Sequence of chain 1.C:
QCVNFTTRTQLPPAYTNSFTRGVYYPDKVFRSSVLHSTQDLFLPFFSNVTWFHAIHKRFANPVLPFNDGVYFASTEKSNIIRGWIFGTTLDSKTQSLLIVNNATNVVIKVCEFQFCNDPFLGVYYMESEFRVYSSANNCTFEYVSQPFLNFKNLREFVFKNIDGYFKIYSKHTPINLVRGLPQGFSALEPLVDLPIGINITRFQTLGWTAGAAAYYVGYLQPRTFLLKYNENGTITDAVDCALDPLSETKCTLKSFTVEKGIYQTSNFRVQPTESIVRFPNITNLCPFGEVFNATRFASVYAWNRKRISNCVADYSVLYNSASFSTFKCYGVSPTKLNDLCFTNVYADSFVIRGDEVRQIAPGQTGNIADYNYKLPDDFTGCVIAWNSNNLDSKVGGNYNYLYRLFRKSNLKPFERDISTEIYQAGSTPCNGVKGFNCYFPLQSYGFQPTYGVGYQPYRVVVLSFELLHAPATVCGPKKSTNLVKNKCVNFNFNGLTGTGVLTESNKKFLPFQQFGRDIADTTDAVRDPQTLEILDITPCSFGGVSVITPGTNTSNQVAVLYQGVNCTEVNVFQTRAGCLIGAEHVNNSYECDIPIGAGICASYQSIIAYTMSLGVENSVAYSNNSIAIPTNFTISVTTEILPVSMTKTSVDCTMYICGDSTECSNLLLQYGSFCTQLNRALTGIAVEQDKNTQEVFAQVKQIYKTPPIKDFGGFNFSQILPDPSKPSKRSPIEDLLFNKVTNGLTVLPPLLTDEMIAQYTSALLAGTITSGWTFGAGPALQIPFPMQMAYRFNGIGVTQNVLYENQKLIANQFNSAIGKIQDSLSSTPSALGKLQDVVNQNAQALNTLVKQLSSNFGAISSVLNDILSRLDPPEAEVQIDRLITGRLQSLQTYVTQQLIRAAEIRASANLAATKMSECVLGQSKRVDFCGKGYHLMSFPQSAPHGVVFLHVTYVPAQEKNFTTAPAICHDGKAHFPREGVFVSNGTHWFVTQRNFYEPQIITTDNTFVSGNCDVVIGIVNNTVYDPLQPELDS

A small-molecule ligand and the protein it binds are described below.
Small molecule (SMILES): CC(=O)N[C@H]1[C@H](O[C@H]2[C@H](O)[C@@H](NC(C)=O)CO[C@@H]2CO)O[C@H](CO)[C@@H](O)[C@@H]1O

Binding-site contacts:
Ligand atom C6 contacts residue SER803 of chain 1.C at 3.6 Å.
Ligand atom O5 contacts residue SER803 of chain 1.C at 3.3 Å (h-bond).
Ligand atom C7 contacts residue ASN801 of chain 1.C at 3.6 Å.
Ligand atom C1 contacts residue SER803 of chain 1.C at 3.8 Å.
Ligand atom C1 contacts residue ASN801 of chain 1.C at 1.4 Å.
Ligand atom C6 contacts residue GLN804 of chain 1.C at 3.5 Å.
Ligand atom N2 contacts residue ASN801 of chain 1.C at 3.0 Å (h-bond).
Ligand atom C8 contacts residue GLN804 of chain 1.C at 4.2 Å.
Ligand atom O6 contacts residue ASN801 of chain 1.C at 4.5 Å.
Ligand atom C5 contacts residue SER803 of chain 1.C at 3.4 Å.
Ligand atom C5 contacts residue ASN801 of chain 1.C at 3.6 Å.
Ligand atom C3 contacts residue ASN801 of chain 1.C at 3.8 Å.
Ligand atom C2 contacts residue ASN801 of chain 1.C at 2.5 Å.
Ligand atom O6 contacts residue GLN804 of chain 1.C at 3.1 Å (h-bond).
Ligand atom C4 contacts residue ASN801 of chain 1.C at 4.2 Å.
Ligand atom O7 contacts residue ASN801 of chain 1.C at 3.9 Å.
Ligand atom C5 contacts residue GLN804 of chain 1.C at 4.3 Å.
Ligand atom O5 contacts residue ASN801 of chain 1.C at 2.3 Å (h-bond).
Ligand atom O6 contacts residue SER803 of chain 1.C at 3.3 Å (h-bond).